Sequence of chain 1.A:
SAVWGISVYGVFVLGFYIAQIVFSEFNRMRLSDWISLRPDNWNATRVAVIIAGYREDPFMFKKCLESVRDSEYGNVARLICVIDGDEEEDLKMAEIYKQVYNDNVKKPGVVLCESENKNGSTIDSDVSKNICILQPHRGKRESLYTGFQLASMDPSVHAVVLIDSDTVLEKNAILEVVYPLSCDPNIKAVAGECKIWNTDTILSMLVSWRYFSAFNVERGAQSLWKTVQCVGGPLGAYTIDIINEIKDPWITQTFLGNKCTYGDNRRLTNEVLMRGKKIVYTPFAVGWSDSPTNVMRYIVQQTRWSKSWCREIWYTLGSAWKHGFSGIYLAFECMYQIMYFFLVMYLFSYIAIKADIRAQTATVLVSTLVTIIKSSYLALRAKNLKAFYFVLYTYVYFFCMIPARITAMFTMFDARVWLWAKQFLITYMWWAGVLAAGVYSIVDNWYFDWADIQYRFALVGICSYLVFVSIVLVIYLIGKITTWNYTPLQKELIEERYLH

A protein and the small-molecule ligand that binds it are described below.
Small molecule (SMILES): O=C(O)[C@H]1O[C@H](O[P](=O)(O)O[P](=O)(O)OC[C@H]2O[C@@H](n3ccc(=O)[nH]c3=O)[C@H](O)[C@@H]2O)[C@H](O)[C@@H](O)[C@@H]1O

Binding-site contacts:
Ligand atom O'P contacts residue GLY301 of chain 1.A at 3.9 Å.
Ligand atom C1D contacts residue LYS178 of chain 1.A at 3.7 Å.
Ligand atom O4D contacts residue LYS178 of chain 1.A at 3.6 Å.
Ligand atom O'P contacts residue TRP343 of chain 1.A at 3.8 Å.
Ligand atom PB contacts residue GLN339 of chain 1.A at 3.8 Å.
Ligand atom O4 contacts residue TYR92 of chain 1.A at 3.6 Å.
Ligand atom C1' contacts residue TRP343 of chain 1.A at 3.8 Å (hydrophobic).
Ligand atom O1B contacts residue MN1 of chain 1.I at 2.5 Å.
Ligand atom C6' contacts residue ARG342 of chain 1.A at 3.6 Å.
Ligand atom O2 contacts residue ASP122 of chain 1.A at 3.8 Å.
Ligand atom O'P contacts residue NAG1 of chain 1.E at 2.8 Å (h-bond).
Ligand atom O3' contacts residue NAG1 of chain 1.E at 3.5 Å (h-bond).
Ligand atom O2B contacts residue GLN339 of chain 1.A at 2.3 Å (h-bond).
Ligand atom C4' contacts residue NAG1 of chain 1.E at 3.4 Å.
Ligand atom O4' contacts residue ASN303 of chain 1.A at 3.4 Å (h-bond).
Ligand atom O'Q contacts residue NAG1 of chain 1.E at 3.4 Å (h-bond).
Ligand atom O2B contacts residue ARG342 of chain 1.A at 3.6 Å.
Ligand atom C2' contacts residue TRP343 of chain 1.A at 3.9 Å (hydrophobic).
Ligand atom O4 contacts residue HIS175 of chain 1.A at 3.7 Å.
Ligand atom O'Q contacts residue GLY301 of chain 1.A at 3.0 Å (h-bond).
Ligand atom O2D contacts residue GLY91 of chain 1.A at 3.2 Å.
Ligand atom O'P contacts residue ARG342 of chain 1.A at 3.0 Å (salt-bridge).
Ligand atom O3' contacts residue GLY271 of chain 1.A at 3.9 Å.
Ligand atom C6' contacts residue NAG1 of chain 1.E at 3.1 Å.
Ligand atom C2 contacts residue TYR92 of chain 1.A at 3.7 Å (hydrophobic).
Ligand atom O3' contacts residue PRO272 of chain 1.A at 3.3 Å.
Ligand atom O5' contacts residue TRP343 of chain 1.A at 3.4 Å (h-bond).
Ligand atom C6' contacts residue GLY301 of chain 1.A at 3.8 Å.
Ligand atom C5' contacts residue ARG342 of chain 1.A at 3.8 Å.
Ligand atom N3 contacts residue TYR92 of chain 1.A at 3.5 Å.
Ligand atom C2D contacts residue ALA90 of chain 1.A at 3.8 Å (hydrophobic).
Ligand atom O5' contacts residue ARG342 of chain 1.A at 3.0 Å (salt-bridge).
Ligand atom O2D contacts residue ALA90 of chain 1.A at 2.4 Å (h-bond).
Ligand atom O2D contacts residue SER203 of chain 1.A at 3.3 Å (h-bond).
Ligand atom C3' contacts residue ASP202 of chain 1.A at 3.8 Å.
Ligand atom O3D contacts residue GLU94 of chain 1.A at 3.5 Å (salt-bridge).
Ligand atom O2 contacts residue LYS178 of chain 1.A at 3.8 Å.
Ligand atom O3D contacts residue SER203 of chain 1.A at 2.9 Å (h-bond).
Ligand atom C4 contacts residue TYR92 of chain 1.A at 3.7 Å (hydrophobic).
Ligand atom O3' contacts residue ASP202 of chain 1.A at 3.4 Å (salt-bridge).